Sequence of chain 1.G:
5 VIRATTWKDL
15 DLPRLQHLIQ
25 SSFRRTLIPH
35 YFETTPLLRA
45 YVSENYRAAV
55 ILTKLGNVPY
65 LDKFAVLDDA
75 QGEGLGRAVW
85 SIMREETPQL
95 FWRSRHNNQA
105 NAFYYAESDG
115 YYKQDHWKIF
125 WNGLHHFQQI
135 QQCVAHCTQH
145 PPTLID

This small molecule binds to this protein.
Small molecule (SMILES): CC(=O)N[C@@H](CCC(=O)O)C(=O)O

Binding-site contacts:
Ligand atom OE1 contacts residue ARG29 of chain 1.G at 3.0 Å (salt-bridge).
Ligand atom O7 contacts residue PHE68 of chain 1.G at 2.9 Å (h-bond).
Ligand atom OE2 contacts residue ARG29 of chain 1.G at 2.9 Å (salt-bridge).
Ligand atom OE2 contacts residue ARG99 of chain 1.G at 4.1 Å.
Ligand atom C8 contacts residue PHE68 of chain 1.G at 3.9 Å (hydrophobic).
Ligand atom OE1 contacts residue PHE27 of chain 1.G at 3.7 Å.
Ligand atom C8 contacts residue ARG97 of chain 1.G at 3.5 Å.
Ligand atom CG contacts residue PHE27 of chain 1.G at 4.0 Å (hydrophobic).
Ligand atom CD contacts residue TRP121 of chain 1.G at 4.2 Å (hydrophobic).
Ligand atom CG contacts residue TRP121 of chain 1.G at 4.2 Å (hydrophobic).
Ligand atom C7 contacts residue PHE68 of chain 1.G at 3.6 Å (hydrophobic).
Ligand atom CA contacts residue ASP66 of chain 1.G at 3.4 Å.
Ligand atom OXT contacts residue ARG97 of chain 1.G at 3.0 Å (salt-bridge).
Ligand atom N2 contacts residue ARG97 of chain 1.G at 3.4 Å (salt-bridge).
Ligand atom CD contacts residue PHE27 of chain 1.G at 4.0 Å (hydrophobic).
Ligand atom C contacts residue LYS67 of chain 1.G at 3.8 Å.
Ligand atom OXT contacts residue TYR64 of chain 1.G at 3.6 Å (h-bond).
Ligand atom N2 contacts residue ASP66 of chain 1.G at 3.3 Å (salt-bridge).
Ligand atom C contacts residue ARG97 of chain 1.G at 4.2 Å.
Ligand atom O7 contacts residue LYS67 of chain 1.G at 3.4 Å.
Ligand atom C8 contacts residue TYR108 of chain 1.G at 3.9 Å (hydrophobic).
Ligand atom CB contacts residue TRP121 of chain 1.G at 4.2 Å (hydrophobic).
Ligand atom C contacts residue ASP66 of chain 1.G at 3.1 Å.
Ligand atom O contacts residue THR147 of chain 1.G at 4.0 Å.
Ligand atom O contacts residue ASP66 of chain 1.G at 3.2 Å (salt-bridge).
Ligand atom CD contacts residue ARG29 of chain 1.G at 3.6 Å.
Ligand atom CD contacts residue LEU148 of chain 1.G at 4.1 Å (hydrophobic).
Ligand atom O contacts residue LYS67 of chain 1.G at 2.7 Å (salt-bridge).
Ligand atom C7 contacts residue LYS67 of chain 1.G at 3.8 Å.
Ligand atom OE1 contacts residue ARG99 of chain 1.G at 3.5 Å.
Ligand atom O7 contacts residue PHE27 of chain 1.G at 3.4 Å.
Ligand atom OE2 contacts residue LEU148 of chain 1.G at 3.8 Å.
Ligand atom C8 contacts residue TRP96 of chain 1.G at 4.1 Å (hydrophobic).
Ligand atom O7 contacts residue ASP66 of chain 1.G at 3.9 Å.
Ligand atom CG contacts residue LEU148 of chain 1.G at 3.7 Å (hydrophobic).
Ligand atom CB contacts residue PHE27 of chain 1.G at 3.9 Å (hydrophobic).
Ligand atom C7 contacts residue ARG97 of chain 1.G at 3.8 Å.
Ligand atom C8 contacts residue LEU65 of chain 1.G at 3.5 Å (hydrophobic).
Ligand atom OXT contacts residue ASP66 of chain 1.G at 3.5 Å (salt-bridge).
Ligand atom C7 contacts residue ASP66 of chain 1.G at 3.6 Å.